The small molecule below binds the protein below.
Small molecule (SMILES): CC(=O)N[C@@H]1[C@@H](O)[C@H](O)[C@@H](CO)O[C@H]1O

Sequence of chain 1.A:
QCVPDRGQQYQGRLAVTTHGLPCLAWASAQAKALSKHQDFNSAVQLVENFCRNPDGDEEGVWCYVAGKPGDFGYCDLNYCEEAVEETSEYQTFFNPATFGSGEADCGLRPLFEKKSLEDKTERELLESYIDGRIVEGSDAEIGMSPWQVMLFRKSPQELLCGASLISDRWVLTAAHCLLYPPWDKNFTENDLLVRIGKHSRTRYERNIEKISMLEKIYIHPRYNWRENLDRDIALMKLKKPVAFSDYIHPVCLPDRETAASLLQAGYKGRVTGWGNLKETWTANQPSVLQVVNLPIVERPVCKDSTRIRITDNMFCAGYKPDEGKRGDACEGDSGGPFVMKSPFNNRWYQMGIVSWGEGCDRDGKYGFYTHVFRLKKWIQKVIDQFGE

Binding-site contacts:
Ligand atom C4 contacts residue ASN218 of chain 1.A at 4.3 Å.
Ligand atom C8 contacts residue LEU211 of chain 1.A at 3.2 Å (hydrophobic).
Ligand atom N2 contacts residue ASN218 of chain 1.A at 3.1 Å (h-bond).
Ligand atom C2 contacts residue ASN218 of chain 1.A at 2.5 Å.
Ligand atom O7 contacts residue ASN218 of chain 1.A at 4.2 Å.
Ligand atom O5 contacts residue ASN218 of chain 1.A at 2.4 Å (h-bond).
Ligand atom C6 contacts residue THR220 of chain 1.A at 4.1 Å.
Ligand atom C7 contacts residue ASN218 of chain 1.A at 4.0 Å.
Ligand atom C5 contacts residue THR220 of chain 1.A at 4.4 Å.
Ligand atom C1 contacts residue ASN218 of chain 1.A at 1.4 Å.
Ligand atom O6 contacts residue THR220 of chain 1.A at 2.9 Å.
Ligand atom C5 contacts residue ASN218 of chain 1.A at 3.5 Å.
Ligand atom C3 contacts residue ASN218 of chain 1.A at 3.9 Å.
Ligand atom C7 contacts residue LEU211 of chain 1.A at 4.1 Å (hydrophobic).